Sequence of chain 1.A:
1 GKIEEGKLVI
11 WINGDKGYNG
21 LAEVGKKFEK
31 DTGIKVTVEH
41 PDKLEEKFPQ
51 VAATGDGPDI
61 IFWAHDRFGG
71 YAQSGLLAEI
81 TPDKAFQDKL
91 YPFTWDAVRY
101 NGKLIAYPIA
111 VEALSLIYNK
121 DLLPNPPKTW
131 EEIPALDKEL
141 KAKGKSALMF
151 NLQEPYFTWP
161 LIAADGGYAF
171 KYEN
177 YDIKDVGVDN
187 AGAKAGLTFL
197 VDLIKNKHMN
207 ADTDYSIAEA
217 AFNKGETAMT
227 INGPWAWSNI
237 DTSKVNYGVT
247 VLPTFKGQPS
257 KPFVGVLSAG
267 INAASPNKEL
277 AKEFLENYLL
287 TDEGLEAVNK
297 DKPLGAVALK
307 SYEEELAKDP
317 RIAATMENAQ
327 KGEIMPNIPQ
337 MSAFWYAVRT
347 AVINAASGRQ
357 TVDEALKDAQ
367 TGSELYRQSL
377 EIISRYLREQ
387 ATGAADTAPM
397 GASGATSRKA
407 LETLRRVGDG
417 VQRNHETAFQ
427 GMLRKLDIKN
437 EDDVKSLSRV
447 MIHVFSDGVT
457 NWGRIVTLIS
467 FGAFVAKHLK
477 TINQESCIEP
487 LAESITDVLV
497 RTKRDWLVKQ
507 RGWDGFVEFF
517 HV

Binding-site contacts:
Ligand atom C09 contacts residue PHE467 of chain 1.A at 3.5 Å (hydrophobic).
Ligand atom C07 contacts residue PHE467 of chain 1.A at 4.1 Å (hydrophobic).
Ligand atom C09 contacts residue LEU464 of chain 1.A at 4.1 Å (hydrophobic).
Ligand atom C19 contacts residue MET428 of chain 1.A at 3.9 Å (hydrophobic).
Ligand atom C02 contacts residue MET428 of chain 1.A at 4.2 Å (hydrophobic).
Ligand atom C20 contacts residue PHE425 of chain 1.A at 3.5 Å (hydrophobic).
Ligand atom C08 contacts residue LEU432 of chain 1.A at 4.0 Å (hydrophobic).
Ligand atom C06 contacts residue VAL446 of chain 1.A at 3.5 Å (hydrophobic).
Ligand atom C10 contacts residue LEU464 of chain 1.A at 4.2 Å (hydrophobic).
Ligand atom C06 contacts residue LEU432 of chain 1.A at 4.0 Å (hydrophobic).
Ligand atom C21 contacts residue MET428 of chain 1.A at 4.2 Å (hydrophobic).
Ligand atom C08 contacts residue PHE467 of chain 1.A at 3.7 Å (hydrophobic).
Ligand atom C04 contacts residue MET428 of chain 1.A at 4.2 Å (hydrophobic).
Ligand atom O01 contacts residue MET428 of chain 1.A at 3.8 Å.
Ligand atom C06 contacts residue MET428 of chain 1.A at 4.1 Å (hydrophobic).
Ligand atom O14 contacts residue THR463 of chain 1.A at 3.9 Å.
Ligand atom O15 contacts residue THR463 of chain 1.A at 3.2 Å.
Ligand atom C05 contacts residue VAL446 of chain 1.A at 3.9 Å (hydrophobic).
Ligand atom O14 contacts residue LEU464 of chain 1.A at 3.3 Å.
Ligand atom O03 contacts residue VAL450 of chain 1.A at 3.6 Å.
Ligand atom C19 contacts residue PHE425 of chain 1.A at 3.7 Å (hydrophobic).
Ligand atom O01 contacts residue VAL450 of chain 1.A at 3.7 Å.
Ligand atom C04 contacts residue VAL450 of chain 1.A at 3.8 Å (hydrophobic).
Ligand atom C21 contacts residue PHE425 of chain 1.A at 3.9 Å (hydrophobic).
Ligand atom C02 contacts residue VAL450 of chain 1.A at 3.6 Å (hydrophobic).
Ligand atom C07 contacts residue MET447 of chain 1.A at 4.2 Å (hydrophobic).
Ligand atom C05 contacts residue VAL450 of chain 1.A at 4.0 Å (hydrophobic).
Ligand atom N12 contacts residue VAL450 of chain 1.A at 4.0 Å.
Ligand atom O15 contacts residue LEU464 of chain 1.A at 3.7 Å.
Ligand atom O14 contacts residue PHE467 of chain 1.A at 3.7 Å.
Ligand atom C19 contacts residue ALA424 of chain 1.A at 3.8 Å (hydrophobic).
Ligand atom C09 contacts residue MET447 of chain 1.A at 3.4 Å (hydrophobic).
Ligand atom N12 contacts residue PHE451 of chain 1.A at 3.8 Å.
Ligand atom C17 contacts residue THR463 of chain 1.A at 4.2 Å.
Ligand atom C05 contacts residue MET428 of chain 1.A at 3.9 Å (hydrophobic).
Ligand atom C21 contacts residue PHE467 of chain 1.A at 3.5 Å (hydrophobic).
Ligand atom C08 contacts residue MET447 of chain 1.A at 3.6 Å (hydrophobic).
Ligand atom C20 contacts residue PHE467 of chain 1.A at 3.7 Å (hydrophobic).
Ligand atom C20 contacts residue MET428 of chain 1.A at 3.6 Å (hydrophobic).
Ligand atom O15 contacts residue PHE451 of chain 1.A at 4.2 Å.

This small molecule binds to this protein.
Small molecule (SMILES): C=Cc1ccc(C(=O)O)c(NS(=O)(=O)c2ccccc2)c1